Binding-site contacts:
Ligand atom C11 contacts residue TRP168 of chain 1.I at 4.2 Å (hydrophobic).
Ligand atom C15 contacts residue ALA112 of chain 1.I at 4.5 Å (hydrophobic).
Ligand atom C03 contacts residue TRP168 of chain 1.I at 4.2 Å (hydrophobic).
Ligand atom C10 contacts residue HIS111 of chain 1.I at 3.9 Å.
Ligand atom C08 contacts residue MET89 of chain 1.I at 3.5 Å (hydrophobic).
Ligand atom C04 contacts residue ARG113 of chain 1.I at 4.0 Å.
Ligand atom C16 contacts residue GLY88 of chain 1.I at 3.5 Å.
Ligand atom N02 contacts residue TRP168 of chain 1.I at 3.7 Å.
Ligand atom N01 contacts residue ARG113 of chain 1.I at 3.8 Å.
Ligand atom C04 contacts residue HIS111 of chain 1.I at 3.5 Å.
Ligand atom C10 contacts residue ARG113 of chain 1.I at 3.7 Å.
Ligand atom C16 contacts residue MET89 of chain 1.I at 4.3 Å (hydrophobic).
Ligand atom N02 contacts residue ARG113 of chain 1.I at 4.3 Å.
Ligand atom C01 contacts residue ARG113 of chain 1.I at 4.1 Å.
Ligand atom C04 contacts residue GLY88 of chain 1.I at 4.5 Å.
Ligand atom N01 contacts residue HIS111 of chain 1.I at 2.8 Å (h-bond).
Ligand atom C15 contacts residue HIS111 of chain 1.I at 3.6 Å.
Ligand atom C19 contacts residue ARG113 of chain 1.I at 3.9 Å.
Ligand atom C15 contacts residue ARG113 of chain 1.I at 3.4 Å.
Ligand atom O03 contacts residue MET89 of chain 1.I at 4.5 Å.
Ligand atom C02 contacts residue TRP168 of chain 1.I at 4.2 Å (hydrophobic).
Ligand atom C03 contacts residue MET89 of chain 1.I at 4.0 Å (hydrophobic).
Ligand atom C09 contacts residue ARG113 of chain 1.I at 4.4 Å.
Ligand atom C16 contacts residue ARG113 of chain 1.I at 3.5 Å.
Ligand atom O01 contacts residue MET89 of chain 1.I at 4.0 Å.
Ligand atom C07 contacts residue ARG113 of chain 1.I at 4.0 Å.
Ligand atom C12 contacts residue MET89 of chain 1.I at 4.0 Å (hydrophobic).
Ligand atom C19 contacts residue HIS111 of chain 1.I at 4.3 Å.
Ligand atom C06 contacts residue MET89 of chain 1.I at 4.4 Å (hydrophobic).
Ligand atom C15 contacts residue GLY88 of chain 1.I at 3.3 Å.
Ligand atom C06 contacts residue TRP168 of chain 1.I at 3.8 Å (hydrophobic).
Ligand atom N03 contacts residue TRP168 of chain 1.I at 3.0 Å.
Ligand atom C14 contacts residue TRP168 of chain 1.I at 3.2 Å (hydrophobic).
Ligand atom C02 contacts residue MET89 of chain 1.I at 3.7 Å (hydrophobic).

Sequence of chain 1.I:
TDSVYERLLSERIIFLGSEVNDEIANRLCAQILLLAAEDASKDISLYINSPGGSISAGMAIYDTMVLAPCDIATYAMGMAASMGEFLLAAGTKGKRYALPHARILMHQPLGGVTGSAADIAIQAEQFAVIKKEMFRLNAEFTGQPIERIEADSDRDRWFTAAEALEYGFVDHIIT

This small molecule binds to this protein.
Small molecule (SMILES): COc1cc2c(Oc3ccc4c(c3F)CC(C)=N4)ncnc2cc1OCCCN1CCCC1